Binding-site contacts:
Ligand atom C6 contacts residue GLN791 of chain 1.E at 4.3 Å.
Ligand atom C3 contacts residue SER790 of chain 1.E at 4.4 Å.
Ligand atom N2 contacts residue SER790 of chain 1.E at 4.2 Å.
Ligand atom C5 contacts residue GLN791 of chain 1.E at 4.0 Å.
Ligand atom C4 contacts residue ASN788 of chain 1.E at 4.2 Å.
Ligand atom O5 contacts residue GLN791 of chain 1.E at 4.5 Å.
Ligand atom C5 contacts residue SER790 of chain 1.E at 4.2 Å.
Ligand atom C2 contacts residue ASN788 of chain 1.E at 2.5 Å.
Ligand atom O5 contacts residue ASN788 of chain 1.E at 2.3 Å (h-bond).
Ligand atom C7 contacts residue ASN788 of chain 1.E at 3.9 Å.
Ligand atom O6 contacts residue GLN791 of chain 1.E at 3.7 Å.
Ligand atom C2 contacts residue SER790 of chain 1.E at 4.2 Å.
Ligand atom C1 contacts residue SER790 of chain 1.E at 3.3 Å.
Ligand atom O7 contacts residue ASN788 of chain 1.E at 4.2 Å.
Ligand atom C5 contacts residue ASN788 of chain 1.E at 3.6 Å.
Ligand atom C1 contacts residue ASN788 of chain 1.E at 1.4 Å.
Ligand atom O5 contacts residue SER790 of chain 1.E at 4.0 Å.
Ligand atom N2 contacts residue ASN788 of chain 1.E at 3.0 Å (h-bond).
Ligand atom C3 contacts residue ASN788 of chain 1.E at 3.8 Å.

This protein binds this small molecule.
Small molecule (SMILES): CC(=O)N[C@H]1[C@H](O[C@H]2[C@H](O)[C@@H](NC(C)=O)CO[C@@H]2CO)O[C@H](CO)[C@@H](O)[C@@H]1O

Sequence of chain 1.E:
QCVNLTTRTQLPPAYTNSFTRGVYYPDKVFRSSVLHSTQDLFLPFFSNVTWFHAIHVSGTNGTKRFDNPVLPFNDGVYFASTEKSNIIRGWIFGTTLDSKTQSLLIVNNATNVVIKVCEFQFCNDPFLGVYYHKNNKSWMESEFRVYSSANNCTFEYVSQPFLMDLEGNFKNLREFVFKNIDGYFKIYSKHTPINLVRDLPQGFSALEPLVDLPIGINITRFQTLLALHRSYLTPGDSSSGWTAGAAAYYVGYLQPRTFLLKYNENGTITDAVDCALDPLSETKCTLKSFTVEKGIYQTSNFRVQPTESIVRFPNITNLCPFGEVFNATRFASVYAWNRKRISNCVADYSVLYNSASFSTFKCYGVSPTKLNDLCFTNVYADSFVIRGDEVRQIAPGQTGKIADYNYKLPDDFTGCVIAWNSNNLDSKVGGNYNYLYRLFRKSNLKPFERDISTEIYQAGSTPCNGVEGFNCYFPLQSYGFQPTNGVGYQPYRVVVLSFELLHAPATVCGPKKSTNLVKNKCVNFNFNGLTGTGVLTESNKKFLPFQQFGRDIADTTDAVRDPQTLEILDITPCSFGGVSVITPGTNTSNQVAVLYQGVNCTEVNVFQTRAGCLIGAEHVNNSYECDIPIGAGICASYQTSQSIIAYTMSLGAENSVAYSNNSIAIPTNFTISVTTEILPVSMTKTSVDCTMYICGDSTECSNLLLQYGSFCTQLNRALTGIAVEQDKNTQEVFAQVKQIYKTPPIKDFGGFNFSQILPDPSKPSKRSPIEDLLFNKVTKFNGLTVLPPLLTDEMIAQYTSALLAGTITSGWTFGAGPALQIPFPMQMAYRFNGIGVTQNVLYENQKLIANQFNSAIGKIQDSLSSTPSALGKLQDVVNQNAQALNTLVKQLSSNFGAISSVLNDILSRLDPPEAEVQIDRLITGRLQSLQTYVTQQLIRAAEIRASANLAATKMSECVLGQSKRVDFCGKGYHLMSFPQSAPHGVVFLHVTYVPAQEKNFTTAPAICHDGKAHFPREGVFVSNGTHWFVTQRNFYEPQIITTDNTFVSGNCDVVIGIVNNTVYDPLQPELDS